Sequence of chain 1.UA:
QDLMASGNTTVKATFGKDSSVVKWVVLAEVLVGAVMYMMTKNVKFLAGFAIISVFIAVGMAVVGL

Sequence of chain 1.JB:
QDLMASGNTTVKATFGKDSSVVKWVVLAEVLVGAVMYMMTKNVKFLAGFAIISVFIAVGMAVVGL

Binding-site contacts:
Ligand atom C2 contacts residue VAL43 of chain 1.UA at 3.6 Å (hydrophobic).
Ligand atom O1 contacts residue LYS44 of chain 1.UA at 3.4 Å.
Ligand atom P1 contacts residue LYS44 of chain 1.UA at 3.9 Å.
Ligand atom O1 contacts residue VAL43 of chain 1.UA at 3.3 Å (h-bond).
Ligand atom P1 contacts residue VAL32 of chain 1.IB at 4.5 Å.
Ligand atom O3 contacts residue MET39 of chain 1.JB at 4.3 Å.
Ligand atom O4 contacts residue LYS44 of chain 1.UA at 3.3 Å.
Ligand atom C1 contacts residue VAL43 of chain 1.UA at 3.4 Å (hydrophobic).
Ligand atom C2 contacts residue VAL32 of chain 1.IB at 3.9 Å (hydrophobic).
Ligand atom C3 contacts residue MET38 of chain 1.JB at 4.0 Å (hydrophobic).
Ligand atom O2 contacts residue MET38 of chain 1.JB at 2.9 Å (h-bond).
Ligand atom O2 contacts residue VAL32 of chain 1.IB at 3.4 Å.
Ligand atom C2 contacts residue VAL35 of chain 1.IB at 4.5 Å (hydrophobic).
Ligand atom O4 contacts residue VAL43 of chain 1.UA at 4.0 Å.
Ligand atom O5 contacts residue LYS44 of chain 1.UA at 3.8 Å.
Ligand atom P1 contacts residue VAL43 of chain 1.UA at 4.4 Å.
Ligand atom O5 contacts residue MET39 of chain 1.JB at 3.2 Å (h-bond).
Ligand atom O5 contacts residue MET38 of chain 1.JB at 4.5 Å.
Ligand atom O1 contacts residue VAL32 of chain 1.IB at 4.4 Å.
Ligand atom O6 contacts residue LYS44 of chain 1.UA at 3.7 Å.
Ligand atom C1 contacts residue VAL35 of chain 1.IB at 3.9 Å (hydrophobic).
Ligand atom O3 contacts residue LYS44 of chain 1.UA at 3.0 Å (salt-bridge).
Ligand atom P1 contacts residue MET38 of chain 1.JB at 3.7 Å.
Ligand atom O4 contacts residue MET38 of chain 1.JB at 4.4 Å.
Ligand atom C4 contacts residue LYS44 of chain 1.UA at 4.4 Å.
Ligand atom C3 contacts residue LYS44 of chain 1.UA at 4.4 Å.
Ligand atom O3 contacts residue MET38 of chain 1.JB at 3.2 Å (h-bond).
Ligand atom C5 contacts residue LYS44 of chain 1.UA at 3.8 Å.

Sequence of chain 1.IB:
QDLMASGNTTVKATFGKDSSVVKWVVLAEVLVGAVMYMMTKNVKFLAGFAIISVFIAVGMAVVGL

A small-molecule ligand and the protein it binds are described below.
Small molecule (SMILES): CCOP(=O)(O)OC[C@H](O)CO